Binding-site contacts:
Ligand atom O2 contacts residue ARG495 of chain 1.A at 3.0 Å (salt-bridge).
Ligand atom O4 contacts residue GLN248 of chain 1.A at 2.8 Å (h-bond).
Ligand atom N3 contacts residue TRP352 of chain 1.A at 3.2 Å.
Ligand atom C8 contacts residue VAL542 of chain 1.B at 3.4 Å (hydrophobic).
Ligand atom O2' contacts residue VAL542 of chain 1.B at 2.7 Å (h-bond).
Ligand atom N3 contacts residue ARG417 of chain 1.A at 3.3 Å (salt-bridge).
Ligand atom C2 contacts residue ARG417 of chain 1.A at 3.4 Å.
Ligand atom O2' contacts residue ARG495 of chain 1.A at 3.4 Å (salt-bridge).
Ligand atom O2 contacts residue TRP352 of chain 1.A at 3.4 Å.
Ligand atom C4 contacts residue GLN248 of chain 1.A at 3.5 Å.
Ligand atom O2' contacts residue TRP352 of chain 1.A at 2.4 Å (h-bond).
Ligand atom C2 contacts residue ARG417 of chain 1.A at 3.5 Å.
Ligand atom O2 contacts residue HIS531 of chain 1.B at 2.8 Å (h-bond).
Ligand atom OP1 contacts residue ARG397 of chain 1.A at 2.6 Å (salt-bridge).
Ligand atom N3 contacts residue GLN424 of chain 1.A at 3.2 Å (h-bond).
Ligand atom OP1 contacts residue HIS531 of chain 1.B at 3.4 Å (h-bond).
Ligand atom P contacts residue ARG397 of chain 1.A at 3.4 Å.
Ligand atom O4 contacts residue ASP418 of chain 1.A at 3.3 Å.
Ligand atom N2 contacts residue ARG417 of chain 1.A at 3.4 Å.
Ligand atom O3' contacts residue ARG495 of chain 1.A at 3.3 Å (salt-bridge).
Ligand atom O2 contacts residue GLY287 of chain 1.A at 3.4 Å (h-bond).
Ligand atom O2 contacts residue GLN248 of chain 1.A at 3.1 Å (h-bond).
Ligand atom O2' contacts residue GLY541 of chain 1.B at 3.3 Å.
Ligand atom N3 contacts residue ARG417 of chain 1.A at 3.1 Å (salt-bridge).
Ligand atom O2' contacts residue ASP247 of chain 1.A at 2.6 Å (salt-bridge).
Ligand atom C2 contacts residue TRP352 of chain 1.A at 3.4 Å (hydrophobic).
Ligand atom O2 contacts residue THR416 of chain 1.A at 3.1 Å.
Ligand atom C1' contacts residue HIS531 of chain 1.B at 3.4 Å.
Ligand atom O3' contacts residue GLU389 of chain 1.A at 2.7 Å (salt-bridge).
Ligand atom O4' contacts residue ARG417 of chain 1.A at 3.1 Å (salt-bridge).
Ligand atom N3 contacts residue GLN248 of chain 1.A at 3.3 Å (h-bond).
Ligand atom C5' contacts residue ARG397 of chain 1.A at 3.4 Å.
Ligand atom O4 contacts residue ASP350 of chain 1.A at 3.2 Å (salt-bridge).
Ligand atom C4' contacts residue ARG397 of chain 1.A at 3.3 Å.
Ligand atom C5' contacts residue ASP247 of chain 1.A at 3.3 Å.
Ligand atom OP2 contacts residue ARG544 of chain 1.B at 3.5 Å (salt-bridge).
Ligand atom N4 contacts residue THR396 of chain 1.A at 2.6 Å (h-bond).
Ligand atom C5' contacts residue GLU354 of chain 1.A at 3.2 Å.
Ligand atom O3' contacts residue HIS531 of chain 1.B at 3.4 Å.
Ligand atom O2' contacts residue GLU389 of chain 1.A at 3.4 Å (salt-bridge).

Sequence of chain 1.A:
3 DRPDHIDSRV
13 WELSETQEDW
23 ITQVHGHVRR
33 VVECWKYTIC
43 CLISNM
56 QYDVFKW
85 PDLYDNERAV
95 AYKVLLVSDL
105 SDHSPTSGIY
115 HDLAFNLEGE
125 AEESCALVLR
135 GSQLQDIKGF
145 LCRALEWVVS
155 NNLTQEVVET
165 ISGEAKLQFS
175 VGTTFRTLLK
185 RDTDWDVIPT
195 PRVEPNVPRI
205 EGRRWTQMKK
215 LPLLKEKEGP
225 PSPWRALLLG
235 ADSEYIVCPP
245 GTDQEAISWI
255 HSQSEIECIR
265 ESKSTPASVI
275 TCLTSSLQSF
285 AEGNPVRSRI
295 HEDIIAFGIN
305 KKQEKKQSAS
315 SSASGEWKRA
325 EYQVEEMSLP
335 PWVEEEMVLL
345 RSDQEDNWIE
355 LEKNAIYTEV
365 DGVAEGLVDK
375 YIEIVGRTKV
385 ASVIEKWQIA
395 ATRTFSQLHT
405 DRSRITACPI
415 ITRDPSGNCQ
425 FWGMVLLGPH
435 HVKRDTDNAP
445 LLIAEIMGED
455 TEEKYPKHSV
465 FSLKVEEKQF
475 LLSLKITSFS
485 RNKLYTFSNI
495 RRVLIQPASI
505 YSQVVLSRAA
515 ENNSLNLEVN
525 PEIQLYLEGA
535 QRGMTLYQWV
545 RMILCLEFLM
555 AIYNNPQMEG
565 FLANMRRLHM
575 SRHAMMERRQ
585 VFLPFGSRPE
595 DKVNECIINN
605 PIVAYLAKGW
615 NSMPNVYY

Sequence of chain 1.B:
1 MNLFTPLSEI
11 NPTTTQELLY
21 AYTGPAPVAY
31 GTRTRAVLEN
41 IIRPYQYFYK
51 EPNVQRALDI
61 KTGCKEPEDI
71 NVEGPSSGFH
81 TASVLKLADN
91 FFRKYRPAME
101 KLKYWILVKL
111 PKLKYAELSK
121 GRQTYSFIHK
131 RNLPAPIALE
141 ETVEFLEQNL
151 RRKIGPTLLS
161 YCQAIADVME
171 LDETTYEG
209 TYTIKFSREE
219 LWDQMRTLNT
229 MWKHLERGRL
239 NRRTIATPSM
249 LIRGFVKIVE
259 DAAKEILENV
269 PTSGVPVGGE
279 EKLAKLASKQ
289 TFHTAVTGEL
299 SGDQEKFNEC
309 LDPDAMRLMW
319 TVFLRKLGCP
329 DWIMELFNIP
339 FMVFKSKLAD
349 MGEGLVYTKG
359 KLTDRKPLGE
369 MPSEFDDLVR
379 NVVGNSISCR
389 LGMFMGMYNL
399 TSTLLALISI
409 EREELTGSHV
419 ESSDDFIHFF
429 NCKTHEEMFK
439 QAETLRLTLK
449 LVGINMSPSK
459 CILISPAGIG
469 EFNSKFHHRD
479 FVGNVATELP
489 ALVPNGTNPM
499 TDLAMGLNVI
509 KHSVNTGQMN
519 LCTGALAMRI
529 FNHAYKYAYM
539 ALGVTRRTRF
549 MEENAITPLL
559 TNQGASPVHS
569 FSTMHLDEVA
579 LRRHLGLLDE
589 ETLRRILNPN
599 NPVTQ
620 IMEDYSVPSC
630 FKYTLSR

The protein below binds the small molecule below.
Small molecule (SMILES): Nc1ccn([C@@H]2O[C@H](CO[P](=O)(O)O[C@H]3[C@@H](O)[C@H](n4cnc5c(=O)nc(N)[nH]c54)O[C@@H]3CO[P](=O)(O)O[C@H]3[C@@H](O)[C@H](n4ccc(=O)[nH]c4=O)O[C@@H]3CO[P](=O)(O)O[C@H]3[C@@H](O)[C@H](n4ccc(=O)[nH]c4=O)O[C@@H]3COP(=O)=O)[C@@H](O[P](=O)(O)OC[C@H]3O[C@@H](n4ccc(=O)[nH]c4=O)[C@H](O)[C@@H]3O)[C@H]2O)c(=O)n1